Sequence of chain 1.D:
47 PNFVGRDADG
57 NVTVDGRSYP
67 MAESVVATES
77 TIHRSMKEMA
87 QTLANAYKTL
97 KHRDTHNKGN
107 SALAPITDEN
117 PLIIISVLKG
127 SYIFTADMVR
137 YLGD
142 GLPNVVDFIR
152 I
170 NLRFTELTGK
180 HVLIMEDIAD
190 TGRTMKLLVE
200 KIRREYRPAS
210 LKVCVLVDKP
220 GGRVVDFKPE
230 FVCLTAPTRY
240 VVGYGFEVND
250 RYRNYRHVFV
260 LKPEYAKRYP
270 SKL

This small molecule binds to this protein.
Small molecule (SMILES): Nc1nc2c(ncn2CCN(/C=C/P(=O)(O)O)CCOCP(=O)(O)O)c(=O)[nH]1

Binding-site contacts:
Ligand atom OAG contacts residue THR193 of chain 1.D at 2.5 Å (h-bond).
Ligand atom PBA contacts residue MG1 of chain 1.N at 3.3 Å.
Ligand atom PBB contacts residue ASP189 of chain 1.D at 3.7 Å.
Ligand atom C6 contacts residue LYS218 of chain 1.D at 3.5 Å.
Ligand atom OAD contacts residue ALA188 of chain 1.D at 3.8 Å.
Ligand atom OAH contacts residue ASP189 of chain 1.D at 3.4 Å.
Ligand atom N3 contacts residue TYR239 of chain 1.D at 3.7 Å.
Ligand atom OAD contacts residue ASP189 of chain 1.D at 2.8 Å (salt-bridge).
Ligand atom N7 contacts residue ASP189 of chain 1.D at 3.7 Å.
Ligand atom O6 contacts residue VAL240 of chain 1.D at 3.0 Å (h-bond).
Ligand atom CAJ contacts residue THR193 of chain 1.D at 3.5 Å.
Ligand atom N2 contacts residue TYR239 of chain 1.D at 3.0 Å (h-bond).
Ligand atom O6 contacts residue TYR239 of chain 1.D at 3.5 Å.
Ligand atom OAF contacts residue MG1 of chain 1.O at 3.8 Å.
Ligand atom C2 contacts residue TYR239 of chain 1.D at 3.3 Å (hydrophobic).
Ligand atom N1 contacts residue TYR239 of chain 1.D at 3.7 Å.
Ligand atom PBB contacts residue GLY191 of chain 1.D at 3.7 Å.
Ligand atom N1 contacts residue VAL240 of chain 1.D at 2.6 Å (h-bond).
Ligand atom N7 contacts residue LYS218 of chain 1.D at 3.2 Å (salt-bridge).
Ligand atom O6 contacts residue LYS218 of chain 1.D at 2.7 Å (salt-bridge).
Ligand atom OAE contacts residue MG1 of chain 1.N at 2.2 Å.
Ligand atom N2 contacts residue PHE245 of chain 1.D at 3.4 Å.
Ligand atom O6 contacts residue ARG238 of chain 1.D at 3.3 Å (salt-bridge).
Ligand atom OAT contacts residue THR193 of chain 1.D at 3.7 Å.
Ligand atom C2 contacts residue VAL240 of chain 1.D at 3.2 Å (hydrophobic).
Ligand atom C5 contacts residue LYS218 of chain 1.D at 3.6 Å.
Ligand atom CAP contacts residue ILE187 of chain 1.D at 3.6 Å (hydrophobic).
Ligand atom CAO contacts residue MG1 of chain 1.O at 3.8 Å.
Ligand atom OAD contacts residue GLY191 of chain 1.D at 2.6 Å (h-bond).
Ligand atom OAD contacts residue THR190 of chain 1.D at 3.2 Å (h-bond).
Ligand atom PBB contacts residue THR190 of chain 1.D at 3.4 Å.
Ligand atom C8 contacts residue ASP189 of chain 1.D at 3.7 Å.
Ligand atom CAO contacts residue MG1 of chain 1.N at 3.5 Å.
Ligand atom N2 contacts residue GLU246 of chain 1.D at 3.0 Å (salt-bridge).
Ligand atom N7 contacts residue ILE187 of chain 1.D at 3.6 Å.
Ligand atom OAG contacts residue ARG192 of chain 1.D at 3.6 Å.
Ligand atom OAG contacts residue THR190 of chain 1.D at 3.4 Å (h-bond).
Ligand atom N2 contacts residue VAL240 of chain 1.D at 3.0 Å (h-bond).
Ligand atom OAH contacts residue THR190 of chain 1.D at 2.6 Å (h-bond).
Ligand atom C6 contacts residue VAL240 of chain 1.D at 3.5 Å (hydrophobic).